Binding-site contacts:
Ligand atom N7 contacts residue ILE204 of chain 1.D at 3.4 Å.
Ligand atom O2P contacts residue SER203 of chain 1.D at 2.6 Å (h-bond).
Ligand atom O3' contacts residue ASP238 of chain 1.D at 2.4 Å (salt-bridge).
Ligand atom C8 contacts residue ILE204 of chain 1.D at 3.4 Å (hydrophobic).
Ligand atom N3 contacts residue ZO71 of chain 1.X at 3.5 Å.
Ligand atom O1P contacts residue SER203 of chain 1.D at 3.0 Å (h-bond).
Ligand atom C2 contacts residue CYS205 of chain 1.D at 3.4 Å (hydrophobic).
Ligand atom N3 contacts residue CYS205 of chain 1.D at 3.6 Å.
Ligand atom C5 contacts residue ILE204 of chain 1.D at 3.6 Å (hydrophobic).
Ligand atom C2' contacts residue ASP238 of chain 1.D at 3.6 Å.
Ligand atom N1 contacts residue ZO71 of chain 1.X at 3.6 Å.
Ligand atom C5 contacts residue MET288 of chain 1.D at 3.7 Å (hydrophobic).
Ligand atom O4' contacts residue GLY202 of chain 1.D at 3.7 Å.
Ligand atom C3' contacts residue ASP238 of chain 1.D at 3.4 Å.
Ligand atom N1 contacts residue GLU313 of chain 1.D at 3.1 Å (salt-bridge).
Ligand atom P contacts residue SER203 of chain 1.D at 3.7 Å.
Ligand atom O1P contacts residue GLY239 of chain 1.D at 3.6 Å.
Ligand atom O2' contacts residue ASN177 of chain 1.D at 3.4 Å (h-bond).
Ligand atom O2' contacts residue ASP238 of chain 1.D at 2.5 Å (salt-bridge).
Ligand atom O2P contacts residue SER262 of chain 1.D at 3.1 Å (h-bond).
Ligand atom N7 contacts residue MET75 of chain 1.D at 3.6 Å.
Ligand atom O6 contacts residue MET288 of chain 1.D at 3.0 Å (h-bond).
Ligand atom C6 contacts residue MET288 of chain 1.D at 3.7 Å (hydrophobic).
Ligand atom O5' contacts residue GLY202 of chain 1.D at 3.4 Å.
Ligand atom C4' contacts residue ASP238 of chain 1.D at 3.5 Å.
Ligand atom O3' contacts residue ALA73 of chain 1.D at 3.6 Å.
Ligand atom O6 contacts residue GLY287 of chain 1.D at 3.1 Å.
Ligand atom O1P contacts residue GLY240 of chain 1.D at 3.0 Å (h-bond).
Ligand atom O3' contacts residue MET259 of chain 1.D at 3.6 Å (h-bond).
Ligand atom C2 contacts residue GLU313 of chain 1.D at 3.6 Å.
Ligand atom N7 contacts residue MET288 of chain 1.D at 3.1 Å (h-bond).
Ligand atom O3P contacts residue GLY261 of chain 1.D at 3.0 Å (h-bond).
Ligand atom C6 contacts residue GLY289 of chain 1.D at 3.2 Å.
Ligand atom C2 contacts residue ZO71 of chain 1.X at 3.3 Å.
Ligand atom N7 contacts residue GLY287 of chain 1.D at 3.6 Å.
Ligand atom O1P contacts residue GLY202 of chain 1.D at 3.5 Å.
Ligand atom C8 contacts residue MET75 of chain 1.D at 3.5 Å (hydrophobic).
Ligand atom O6 contacts residue GLY289 of chain 1.D at 2.5 Å (h-bond).
Ligand atom O3P contacts residue SER262 of chain 1.D at 3.6 Å.
Ligand atom O2P contacts residue TYR285 of chain 1.D at 2.8 Å (h-bond).

This small molecule binds to this protein.
Small molecule (SMILES): O=c1[nH]cnc2c1ncn2[C@@H]1O[C@H](COP(=O)(O)O)[C@@H](O)[C@H]1O

Sequence of chain 1.D:
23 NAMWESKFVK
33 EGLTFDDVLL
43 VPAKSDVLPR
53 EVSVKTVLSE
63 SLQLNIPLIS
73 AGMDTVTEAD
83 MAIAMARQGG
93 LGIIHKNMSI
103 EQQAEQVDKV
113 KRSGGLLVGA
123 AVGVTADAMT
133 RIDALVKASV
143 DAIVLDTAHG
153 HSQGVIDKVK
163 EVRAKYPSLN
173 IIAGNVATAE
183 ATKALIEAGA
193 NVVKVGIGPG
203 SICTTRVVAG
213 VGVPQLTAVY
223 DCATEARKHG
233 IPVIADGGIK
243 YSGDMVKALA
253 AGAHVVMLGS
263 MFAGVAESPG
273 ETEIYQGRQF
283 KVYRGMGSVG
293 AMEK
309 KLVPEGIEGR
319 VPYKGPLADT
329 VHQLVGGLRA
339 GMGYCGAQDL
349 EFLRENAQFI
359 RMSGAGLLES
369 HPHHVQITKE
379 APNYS